A small-molecule ligand and the protein it binds are described below.
Small molecule (SMILES): CC(=O)N[C@@H]1[C@@H](O)[C@H](O)[C@@H](CO)O[C@@H]1O

Binding-site contacts:
Ligand atom O5 contacts residue PHE272 of chain 1.A at 4.0 Å.
Ligand atom C4 contacts residue HIS99 of chain 1.A at 4.1 Å.
Ligand atom C5 contacts residue HIS99 of chain 1.A at 4.3 Å.
Ligand atom C4 contacts residue ASN94 of chain 1.A at 4.0 Å.
Ligand atom O6 contacts residue PHE272 of chain 1.A at 4.4 Å.
Ligand atom C3 contacts residue ARG279 of chain 1.A at 4.1 Å.
Ligand atom O3 contacts residue HIS99 of chain 1.A at 4.3 Å.
Ligand atom O3 contacts residue GLU50 of chain 1.A at 4.2 Å.
Ligand atom O1 contacts residue HIS99 of chain 1.A at 4.1 Å.
Ligand atom O3 contacts residue ASN94 of chain 1.A at 2.6 Å (h-bond).
Ligand atom C2 contacts residue PHE272 of chain 1.A at 4.1 Å (hydrophobic).
Ligand atom O5 contacts residue HIS76 of chain 1.A at 4.3 Å.
Ligand atom C3 contacts residue HIS99 of chain 1.A at 3.7 Å.
Ligand atom C5 contacts residue HIS76 of chain 1.A at 4.2 Å.
Ligand atom O7 contacts residue ARG279 of chain 1.A at 2.8 Å (salt-bridge).
Ligand atom O3 contacts residue ARG279 of chain 1.A at 3.3 Å (salt-bridge).
Ligand atom C4 contacts residue GLU50 of chain 1.A at 4.4 Å.
Ligand atom C1 contacts residue ASP15 of chain 1.A at 4.2 Å.
Ligand atom O7 contacts residue TRP213 of chain 1.A at 4.3 Å.
Ligand atom C7 contacts residue PHE272 of chain 1.A at 4.4 Å (hydrophobic).
Ligand atom C1 contacts residue PHE272 of chain 1.A at 4.2 Å (hydrophobic).
Ligand atom N2 contacts residue ARG279 of chain 1.A at 4.3 Å.
Ligand atom C6 contacts residue ASP15 of chain 1.A at 3.2 Å.
Ligand atom O5 contacts residue ASP15 of chain 1.A at 3.0 Å (salt-bridge).
Ligand atom O4 contacts residue HIS99 of chain 1.A at 3.7 Å.
Ligand atom C6 contacts residue HIS76 of chain 1.A at 3.5 Å.
Ligand atom C8 contacts residue TRP213 of chain 1.A at 3.9 Å (hydrophobic).
Ligand atom C2 contacts residue ARG279 of chain 1.A at 4.0 Å.
Ligand atom O4 contacts residue ASN94 of chain 1.A at 3.5 Å (h-bond).
Ligand atom O7 contacts residue PHE272 of chain 1.A at 3.5 Å.
Ligand atom C7 contacts residue ARG279 of chain 1.A at 3.9 Å.
Ligand atom C5 contacts residue ASP15 of chain 1.A at 3.7 Å.
Ligand atom O6 contacts residue ASP15 of chain 1.A at 2.7 Å (salt-bridge).
Ligand atom O4 contacts residue TRP42 of chain 1.A at 4.5 Å.
Ligand atom C3 contacts residue ASN94 of chain 1.A at 3.3 Å.
Ligand atom O6 contacts residue HIS76 of chain 1.A at 4.1 Å.

Sequence of chain 1.A:
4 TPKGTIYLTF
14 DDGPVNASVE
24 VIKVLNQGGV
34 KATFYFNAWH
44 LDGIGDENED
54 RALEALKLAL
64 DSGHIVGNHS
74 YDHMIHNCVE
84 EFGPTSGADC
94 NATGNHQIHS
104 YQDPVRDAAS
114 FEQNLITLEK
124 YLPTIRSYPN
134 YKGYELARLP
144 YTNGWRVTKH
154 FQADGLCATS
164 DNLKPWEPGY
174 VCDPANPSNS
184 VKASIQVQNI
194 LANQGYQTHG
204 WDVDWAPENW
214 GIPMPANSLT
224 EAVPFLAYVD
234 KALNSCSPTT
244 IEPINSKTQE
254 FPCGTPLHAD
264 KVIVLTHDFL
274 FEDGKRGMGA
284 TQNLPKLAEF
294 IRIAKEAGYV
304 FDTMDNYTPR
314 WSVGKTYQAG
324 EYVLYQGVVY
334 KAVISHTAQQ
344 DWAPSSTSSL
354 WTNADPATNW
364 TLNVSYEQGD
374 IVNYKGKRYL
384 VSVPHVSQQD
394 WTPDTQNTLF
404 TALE